Sequence of chain 1.D:
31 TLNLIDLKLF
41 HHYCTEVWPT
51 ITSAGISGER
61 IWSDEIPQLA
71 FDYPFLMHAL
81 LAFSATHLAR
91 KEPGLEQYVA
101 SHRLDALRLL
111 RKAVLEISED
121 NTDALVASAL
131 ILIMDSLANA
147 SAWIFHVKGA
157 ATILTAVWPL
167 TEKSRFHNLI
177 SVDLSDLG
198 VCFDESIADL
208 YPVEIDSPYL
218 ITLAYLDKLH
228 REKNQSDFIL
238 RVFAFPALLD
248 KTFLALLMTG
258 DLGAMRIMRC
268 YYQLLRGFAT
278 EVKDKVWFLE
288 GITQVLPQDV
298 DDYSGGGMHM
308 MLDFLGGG

This protein binds this small molecule.
Small molecule (SMILES): CC(C)[C@@H](C)/C=C/[C@@H](C)[C@H]1CC[C@H]2C3=CC=C4C[C@@H](O)CC[C@]4(C)[C@H]3CC[C@]12C

Binding-site contacts:
Ligand atom C7 contacts residue MET308 of chain 1.D at 3.4 Å (hydrophobic).
Ligand atom C15 contacts residue LEU312 of chain 1.D at 3.7 Å (hydrophobic).
Ligand atom O1 contacts residue ARG266 of chain 1.D at 3.9 Å.
Ligand atom C25 contacts residue VAL153 of chain 1.D at 3.6 Å (hydrophobic).
Ligand atom C18 contacts residue TYR268 of chain 1.D at 3.9 Å (hydrophobic).
Ligand atom C6 contacts residue MET265 of chain 1.D at 3.9 Å (hydrophobic).
Ligand atom C3 contacts residue MET308 of chain 1.D at 3.3 Å (hydrophobic).
Ligand atom C2 contacts residue MET308 of chain 1.D at 4.0 Å (hydrophobic).
Ligand atom C1 contacts residue GLY304 of chain 1.D at 2.7 Å.
Ligand atom C11 contacts residue TYR269 of chain 1.D at 4.0 Å (hydrophobic).
Ligand atom C28 contacts residue PHE240 of chain 1.D at 3.5 Å (hydrophobic).
Ligand atom C8 contacts residue MET308 of chain 1.D at 3.7 Å (hydrophobic).
Ligand atom C3 contacts residue MET262 of chain 1.D at 4.0 Å (hydrophobic).
Ligand atom O1 contacts residue GLY304 of chain 1.D at 3.9 Å.
Ligand atom C19 contacts residue MET265 of chain 1.D at 4.0 Å (hydrophobic).
Ligand atom C21 contacts residue LEU293 of chain 1.D at 3.9 Å (hydrophobic).
Ligand atom C3 contacts residue GLY304 of chain 1.D at 3.1 Å.
Ligand atom C17 contacts residue PHE311 of chain 1.D at 4.0 Å (hydrophobic).
Ligand atom C18 contacts residue TYR269 of chain 1.D at 3.7 Å (hydrophobic).
Ligand atom C2 contacts residue GLY304 of chain 1.D at 2.7 Å.
Ligand atom C5 contacts residue MET308 of chain 1.D at 2.9 Å (hydrophobic).
Ligand atom C16 contacts residue PRO243 of chain 1.D at 3.7 Å (hydrophobic).
Ligand atom C27 contacts residue VAL153 of chain 1.D at 4.0 Å (hydrophobic).
Ligand atom C26 contacts residue PHE240 of chain 1.D at 3.0 Å (hydrophobic).
Ligand atom C11 contacts residue MET307 of chain 1.D at 3.9 Å (hydrophobic).
Ligand atom O1 contacts residue MET262 of chain 1.D at 3.0 Å (h-bond).
Ligand atom C24 contacts residue VAL153 of chain 1.D at 3.7 Å (hydrophobic).
Ligand atom C6 contacts residue MET308 of chain 1.D at 2.7 Å (hydrophobic).
Ligand atom C1 contacts residue MET308 of chain 1.D at 3.5 Å (hydrophobic).
Ligand atom C22 contacts residue PHE311 of chain 1.D at 3.8 Å (hydrophobic).
Ligand atom C10 contacts residue MET308 of chain 1.D at 3.4 Å (hydrophobic).
Ligand atom C20 contacts residue LEU272 of chain 1.D at 3.9 Å (hydrophobic).
Ligand atom C15 contacts residue PRO243 of chain 1.D at 4.0 Å (hydrophobic).
Ligand atom C4 contacts residue MET308 of chain 1.D at 3.3 Å (hydrophobic).
Ligand atom C27 contacts residue LEU137 of chain 1.D at 3.8 Å (hydrophobic).
Ligand atom C9 contacts residue MET308 of chain 1.D at 3.4 Å (hydrophobic).
Ligand atom C12 contacts residue TYR269 of chain 1.D at 4.0 Å (hydrophobic).
Ligand atom C1 contacts residue VAL297 of chain 1.D at 4.0 Å (hydrophobic).
Ligand atom C21 contacts residue LEU272 of chain 1.D at 3.8 Å (hydrophobic).
Ligand atom C12 contacts residue MET307 of chain 1.D at 4.0 Å (hydrophobic).